Binding-site contacts:
Ligand atom C1 contacts residue CAH1 of chain 1.J at 0.1 Å.
Ligand atom C2 contacts residue TRP109 of chain 1.B at 4.1 Å (hydrophobic).
Ligand atom C3 contacts residue LEU272 of chain 1.B at 3.9 Å (hydrophobic).
Ligand atom C2 contacts residue LEU275 of chain 1.B at 4.3 Å (hydrophobic).
Ligand atom C6 contacts residue LEU275 of chain 1.B at 4.3 Å (hydrophobic).
Ligand atom C8 contacts residue VAL323 of chain 1.B at 3.7 Å (hydrophobic).
Ligand atom O contacts residue CAH1 of chain 1.J at 0.3 Å (h-bond).
Ligand atom C1 contacts residue LEU275 of chain 1.B at 4.5 Å (hydrophobic).
Ligand atom C10 contacts residue TRP109 of chain 1.B at 4.1 Å (hydrophobic).
Ligand atom C2 contacts residue TYR118 of chain 1.B at 3.7 Å (hydrophobic).
Ligand atom C3 contacts residue HEM1 of chain 1.I at 4.0 Å.
Ligand atom O contacts residue TYR118 of chain 1.B at 2.8 Å (h-bond).
Ligand atom C3 contacts residue THR123 of chain 1.B at 3.8 Å.
Ligand atom C3 contacts residue TYR118 of chain 1.B at 3.9 Å (hydrophobic).
Ligand atom C8 contacts residue THR280 of chain 1.B at 3.9 Å.
Ligand atom C9 contacts residue HEM1 of chain 1.I at 4.4 Å.
Ligand atom C10 contacts residue CAH1 of chain 1.J at 0.3 Å.
Ligand atom C8 contacts residue HEM1 of chain 1.I at 3.8 Å.
Ligand atom C10 contacts residue THR207 of chain 1.B at 4.0 Å.
Ligand atom C9 contacts residue VAL323 of chain 1.B at 3.7 Å (hydrophobic).
Ligand atom C3 contacts residue CAH1 of chain 1.J at 0.2 Å.
Ligand atom C9 contacts residue CAH1 of chain 1.J at 0.1 Å.
Ligand atom C6 contacts residue CAH1 of chain 1.J at 0.3 Å.
Ligand atom C2 contacts residue CAH1 of chain 1.J at 0.1 Å.
Ligand atom C10 contacts residue LEU275 of chain 1.B at 3.8 Å (hydrophobic).
Ligand atom C5 contacts residue HEM1 of chain 1.I at 3.6 Å.
Ligand atom O contacts residue LEU272 of chain 1.B at 3.9 Å.
Ligand atom C2 contacts residue LEU272 of chain 1.B at 3.9 Å (hydrophobic).
Ligand atom C9 contacts residue ASP325 of chain 1.B at 4.1 Å.
Ligand atom O contacts residue LEU275 of chain 1.B at 3.5 Å.
Ligand atom C4 contacts residue CAH1 of chain 1.J at 0.3 Å.
Ligand atom C5 contacts residue CAH1 of chain 1.J at 0.2 Å.
Ligand atom C10 contacts residue VAL424 of chain 1.B at 4.0 Å (hydrophobic).
Ligand atom C6 contacts residue GLY276 of chain 1.B at 3.9 Å.
Ligand atom C7 contacts residue CAH1 of chain 1.J at 0.1 Å.
Ligand atom C8 contacts residue CAH1 of chain 1.J at 0.4 Å.
Ligand atom O contacts residue TRP109 of chain 1.B at 3.2 Å.
Ligand atom C4 contacts residue HEM1 of chain 1.I at 3.6 Å.
Ligand atom C5 contacts residue LEU272 of chain 1.B at 4.0 Å (hydrophobic).
Ligand atom C6 contacts residue LEU272 of chain 1.B at 4.0 Å (hydrophobic).

Sequence of chain 1.B:
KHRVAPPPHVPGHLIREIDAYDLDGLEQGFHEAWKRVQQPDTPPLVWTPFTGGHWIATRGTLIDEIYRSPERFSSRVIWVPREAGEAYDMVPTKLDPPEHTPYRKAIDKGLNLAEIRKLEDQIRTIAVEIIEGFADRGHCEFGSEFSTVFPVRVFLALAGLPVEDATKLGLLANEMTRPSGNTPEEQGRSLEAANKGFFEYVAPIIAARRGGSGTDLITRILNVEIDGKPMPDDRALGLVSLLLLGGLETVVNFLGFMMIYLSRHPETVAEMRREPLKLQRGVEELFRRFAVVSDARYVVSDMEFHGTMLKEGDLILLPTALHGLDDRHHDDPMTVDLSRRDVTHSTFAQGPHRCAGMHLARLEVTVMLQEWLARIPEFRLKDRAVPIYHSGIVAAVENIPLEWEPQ

This protein binds this small molecule.
Small molecule (SMILES): CC1(C)[C@@H]2CC[C@@]1(C)C(=O)C2